Sequence of chain 1.A:
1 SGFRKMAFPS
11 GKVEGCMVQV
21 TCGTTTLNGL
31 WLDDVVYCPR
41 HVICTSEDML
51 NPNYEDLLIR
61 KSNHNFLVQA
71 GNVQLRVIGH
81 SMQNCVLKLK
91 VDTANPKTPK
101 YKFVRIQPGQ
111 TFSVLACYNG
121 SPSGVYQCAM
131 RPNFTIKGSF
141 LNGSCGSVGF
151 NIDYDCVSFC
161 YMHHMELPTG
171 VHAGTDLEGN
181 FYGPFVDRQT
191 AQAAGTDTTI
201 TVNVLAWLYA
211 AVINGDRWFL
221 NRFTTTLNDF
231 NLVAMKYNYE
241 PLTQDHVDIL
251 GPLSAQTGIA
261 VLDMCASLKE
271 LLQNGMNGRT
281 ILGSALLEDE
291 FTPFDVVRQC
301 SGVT

Binding-site contacts:
Ligand atom CL contacts residue ASP187 of chain 2.A at 3.2 Å.
Ligand atom C1 contacts residue ARG188 of chain 2.A at 3.9 Å.
Ligand atom CL contacts residue MET165 of chain 2.A at 3.7 Å.
Ligand atom C15 contacts residue MET165 of chain 2.A at 3.7 Å (hydrophobic).
Ligand atom CL contacts residue HIS41 of chain 2.A at 3.1 Å.
Ligand atom C15 contacts residue HIS41 of chain 2.A at 3.6 Å.
Ligand atom N2 contacts residue GLU166 of chain 2.A at 3.5 Å (salt-bridge).
Ligand atom N1 contacts residue HIS163 of chain 2.A at 2.8 Å (h-bond).
Ligand atom O contacts residue GLU166 of chain 2.A at 3.1 Å (salt-bridge).
Ligand atom C8 contacts residue HIS163 of chain 2.A at 3.2 Å.
Ligand atom C9 contacts residue LEU141 of chain 2.A at 3.7 Å (hydrophobic).
Ligand atom C2 contacts residue MET49 of chain 2.A at 3.7 Å (hydrophobic).
Ligand atom C10 contacts residue GLU166 of chain 2.A at 3.9 Å.
Ligand atom C15 contacts residue HIS164 of chain 2.A at 3.3 Å.
Ligand atom N1 contacts residue GLU166 of chain 2.A at 3.8 Å.
Ligand atom N2 contacts residue LEU141 of chain 2.A at 3.6 Å.
Ligand atom N contacts residue CYS145 of chain 2.A at 3.6 Å.
Ligand atom C contacts residue MET49 of chain 2.A at 3.5 Å (hydrophobic).
Ligand atom C10 contacts residue LEU141 of chain 2.A at 3.6 Å (hydrophobic).
Ligand atom C8 contacts residue GLU166 of chain 2.A at 3.9 Å.
Ligand atom N1 contacts residue PHE140 of chain 2.A at 3.6 Å.
Ligand atom C10 contacts residue PHE140 of chain 2.A at 3.8 Å (hydrophobic).
Ligand atom C3 contacts residue GLN189 of chain 2.A at 3.5 Å.
Ligand atom C9 contacts residue PHE140 of chain 2.A at 3.2 Å (hydrophobic).
Ligand atom N1 contacts residue SER144 of chain 2.A at 3.6 Å.
Ligand atom C1 contacts residue MET49 of chain 2.A at 3.2 Å (hydrophobic).
Ligand atom C contacts residue MET165 of chain 2.A at 3.5 Å (hydrophobic).
Ligand atom N2 contacts residue PHE140 of chain 2.A at 3.5 Å (h-bond).
Ligand atom N2 contacts residue SER1 of chain 1.A at 3.9 Å.
Ligand atom C13 contacts residue ASN142 of chain 2.A at 3.5 Å.
Ligand atom C10 contacts residue ASN142 of chain 2.A at 3.9 Å.
Ligand atom N2 contacts residue ASN142 of chain 2.A at 3.7 Å.
Ligand atom C11 contacts residue ASN142 of chain 2.A at 3.7 Å.
Ligand atom C9 contacts residue GLU166 of chain 2.A at 3.7 Å.
Ligand atom C8 contacts residue CYS145 of chain 2.A at 3.8 Å (hydrophobic).
Ligand atom C2 contacts residue GLN189 of chain 2.A at 3.4 Å.
Ligand atom CL contacts residue HIS164 of chain 2.A at 3.6 Å.
Ligand atom O contacts residue MET165 of chain 2.A at 3.5 Å.
Ligand atom C contacts residue HIS164 of chain 2.A at 3.9 Å.
Ligand atom C1 contacts residue MET165 of chain 2.A at 3.5 Å (hydrophobic).

Sequence of chain 2.A:
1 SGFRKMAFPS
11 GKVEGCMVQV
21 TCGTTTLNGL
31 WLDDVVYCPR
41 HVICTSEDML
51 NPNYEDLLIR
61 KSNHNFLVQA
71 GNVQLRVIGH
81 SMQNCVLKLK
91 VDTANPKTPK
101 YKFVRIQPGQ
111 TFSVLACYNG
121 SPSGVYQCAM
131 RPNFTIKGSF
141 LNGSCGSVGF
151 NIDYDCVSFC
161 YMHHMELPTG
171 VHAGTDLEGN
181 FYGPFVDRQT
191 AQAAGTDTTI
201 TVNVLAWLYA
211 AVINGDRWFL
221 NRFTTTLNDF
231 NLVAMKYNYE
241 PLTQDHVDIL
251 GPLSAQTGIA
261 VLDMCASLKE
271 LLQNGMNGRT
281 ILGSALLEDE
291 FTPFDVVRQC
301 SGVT

This small molecule binds to this protein.
Small molecule (SMILES): O=C(Cc1cccc(Cl)c1)Nc1cncc2c1CCCN2